Sequence of chain 2.A:
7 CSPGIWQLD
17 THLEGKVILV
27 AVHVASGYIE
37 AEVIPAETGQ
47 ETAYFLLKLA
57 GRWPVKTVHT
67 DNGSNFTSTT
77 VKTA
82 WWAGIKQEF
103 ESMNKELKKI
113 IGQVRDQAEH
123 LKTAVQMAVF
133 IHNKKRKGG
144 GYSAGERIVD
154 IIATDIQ

Binding-site contacts:
Ligand atom C1 contacts residue THR76 of chain 2.A at 4.0 Å.
Ligand atom C6 contacts residue THR76 of chain 2.A at 4.0 Å.
Ligand atom C14 contacts residue THR125 of chain 1.A at 3.7 Å.
Ligand atom O2 contacts residue GLU121 of chain 1.A at 2.7 Å (salt-bridge).
Ligand atom C18 contacts residue ALA80 of chain 2.A at 3.6 Å (hydrophobic).
Ligand atom BR contacts residue THR75 of chain 2.A at 4.0 Å.
Ligand atom CL1 contacts residue TRP83 of chain 2.A at 3.5 Å.
Ligand atom CL1 contacts residue ALA80 of chain 2.A at 4.1 Å.
Ligand atom C12 contacts residue THR125 of chain 1.A at 3.5 Å.
Ligand atom C16 contacts residue GLN46 of chain 2.A at 3.6 Å.
Ligand atom O1 contacts residue ALA120 of chain 1.A at 3.9 Å.
Ligand atom CL1 contacts residue MET129 of chain 1.A at 3.8 Å.
Ligand atom CL1 contacts residue THR79 of chain 2.A at 4.0 Å.
Ligand atom C20 contacts residue GLN119 of chain 1.A at 3.5 Å.
Ligand atom C3 contacts residue THR76 of chain 2.A at 3.6 Å.
Ligand atom C4 contacts residue THR76 of chain 2.A at 3.8 Å.
Ligand atom C9 contacts residue THR76 of chain 2.A at 4.0 Å.
Ligand atom C12 contacts residue GLU121 of chain 1.A at 3.5 Å.
Ligand atom O1 contacts residue GLU121 of chain 1.A at 3.6 Å.
Ligand atom C14 contacts residue GLN46 of chain 2.A at 3.9 Å.
Ligand atom C12 contacts residue HIS122 of chain 1.A at 3.9 Å.
Ligand atom C19 contacts residue THR79 of chain 2.A at 3.9 Å.
Ligand atom C16 contacts residue GLU121 of chain 1.A at 4.0 Å.
Ligand atom O1 contacts residue HIS122 of chain 1.A at 3.0 Å (h-bond).
Ligand atom BR contacts residue THR79 of chain 2.A at 3.5 Å.
Ligand atom C11 contacts residue THR125 of chain 1.A at 3.7 Å.
Ligand atom O2 contacts residue ALA120 of chain 1.A at 3.3 Å.
Ligand atom O13 contacts residue THR125 of chain 1.A at 3.2 Å (h-bond).
Ligand atom C16 contacts residue HIS122 of chain 1.A at 3.9 Å.
Ligand atom O13 contacts residue GLN46 of chain 2.A at 3.8 Å.
Ligand atom C21 contacts residue GLN119 of chain 1.A at 3.8 Å.
Ligand atom C2 contacts residue THR76 of chain 2.A at 3.6 Å.
Ligand atom C18 contacts residue THR76 of chain 2.A at 4.0 Å.
Ligand atom O1 contacts residue THR125 of chain 1.A at 2.7 Å (h-bond).
Ligand atom N contacts residue THR76 of chain 2.A at 4.1 Å.
Ligand atom C18 contacts residue THR79 of chain 2.A at 3.7 Å.
Ligand atom O2 contacts residue HIS122 of chain 1.A at 4.0 Å.
Ligand atom C12 contacts residue ALA120 of chain 1.A at 3.9 Å (hydrophobic).
Ligand atom C5 contacts residue THR76 of chain 2.A at 3.8 Å.
Ligand atom C17 contacts residue THR76 of chain 2.A at 3.6 Å.

A small-molecule ligand and the protein it binds are described below.
Small molecule (SMILES): CO[C@H](C(=O)O)c1c(C)nc2ccc(Br)cc2c1-c1ccc(Cl)cc1

Sequence of chain 1.A:
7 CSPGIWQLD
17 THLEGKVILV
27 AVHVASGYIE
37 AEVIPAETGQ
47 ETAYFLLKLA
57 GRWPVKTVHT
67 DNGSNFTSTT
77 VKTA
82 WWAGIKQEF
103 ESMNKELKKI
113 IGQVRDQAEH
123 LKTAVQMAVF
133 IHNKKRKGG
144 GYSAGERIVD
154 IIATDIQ